The protein below binds the small molecule below.
Small molecule (SMILES): Nc1ncnc2c1ncn2[C@@H]1O[C@H](COP(=O)(O)OP(=O)(O)OP(O)(O)=S)[C@@H](O)[C@H]1O

Sequence of chain 1.D:
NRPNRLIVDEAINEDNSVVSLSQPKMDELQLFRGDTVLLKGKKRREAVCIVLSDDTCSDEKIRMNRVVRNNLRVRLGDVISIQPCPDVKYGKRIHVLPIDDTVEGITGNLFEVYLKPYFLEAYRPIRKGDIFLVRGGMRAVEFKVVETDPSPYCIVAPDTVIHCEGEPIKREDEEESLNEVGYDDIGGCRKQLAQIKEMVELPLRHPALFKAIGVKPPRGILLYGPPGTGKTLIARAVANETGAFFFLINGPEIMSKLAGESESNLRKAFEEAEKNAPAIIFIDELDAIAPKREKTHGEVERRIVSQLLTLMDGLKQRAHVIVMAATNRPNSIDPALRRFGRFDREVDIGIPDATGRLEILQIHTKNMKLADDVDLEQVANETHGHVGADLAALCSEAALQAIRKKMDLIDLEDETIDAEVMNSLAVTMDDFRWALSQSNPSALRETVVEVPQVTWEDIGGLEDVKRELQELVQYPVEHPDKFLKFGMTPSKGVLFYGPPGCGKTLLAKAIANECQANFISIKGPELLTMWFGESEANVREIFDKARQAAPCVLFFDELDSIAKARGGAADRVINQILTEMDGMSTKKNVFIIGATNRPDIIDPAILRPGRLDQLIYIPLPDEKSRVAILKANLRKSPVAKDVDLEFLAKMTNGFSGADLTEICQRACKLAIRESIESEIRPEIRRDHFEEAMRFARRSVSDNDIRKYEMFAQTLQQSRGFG

Sequence of chain 1.E:
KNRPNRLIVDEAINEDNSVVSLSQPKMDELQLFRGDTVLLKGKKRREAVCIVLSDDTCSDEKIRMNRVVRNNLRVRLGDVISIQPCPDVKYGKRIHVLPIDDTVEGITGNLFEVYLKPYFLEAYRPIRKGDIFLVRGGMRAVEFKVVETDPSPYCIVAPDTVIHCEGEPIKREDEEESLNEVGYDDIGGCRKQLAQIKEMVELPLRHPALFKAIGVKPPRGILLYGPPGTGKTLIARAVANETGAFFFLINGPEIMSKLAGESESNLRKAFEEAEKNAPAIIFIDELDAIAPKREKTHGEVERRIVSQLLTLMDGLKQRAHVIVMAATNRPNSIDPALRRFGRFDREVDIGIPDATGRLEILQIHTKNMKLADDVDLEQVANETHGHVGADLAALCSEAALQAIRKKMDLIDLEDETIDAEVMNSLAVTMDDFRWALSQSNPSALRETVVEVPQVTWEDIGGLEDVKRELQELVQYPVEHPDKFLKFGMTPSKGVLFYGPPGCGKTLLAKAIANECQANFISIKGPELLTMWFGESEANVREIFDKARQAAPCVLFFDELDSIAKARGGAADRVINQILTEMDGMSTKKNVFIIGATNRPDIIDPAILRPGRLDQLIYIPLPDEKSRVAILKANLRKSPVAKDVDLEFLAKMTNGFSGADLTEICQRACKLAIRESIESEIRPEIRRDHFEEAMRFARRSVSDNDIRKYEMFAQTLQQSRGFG

Binding-site contacts:
Ligand atom O3G contacts residue ARG745 of chain 1.E at 2.8 Å (salt-bridge).
Ligand atom C1' contacts residue THR687 of chain 1.D at 3.5 Å.
Ligand atom C4 contacts residue LEU525 of chain 1.D at 3.4 Å (hydrophobic).
Ligand atom N1 contacts residue ILE655 of chain 1.D at 3.5 Å.
Ligand atom O2A contacts residue MG1 of chain 1.Y at 2.1 Å.
Ligand atom O1A contacts residue GLY522 of chain 1.D at 3.2 Å.
Ligand atom C8 contacts residue GLY520 of chain 1.D at 3.5 Å.
Ligand atom O2A contacts residue THR524 of chain 1.D at 3.0 Å (h-bond).
Ligand atom O3B contacts residue GLY520 of chain 1.D at 2.6 Å (h-bond).
Ligand atom PA contacts residue GLY522 of chain 1.D at 3.6 Å.
Ligand atom N1 contacts residue ASP477 of chain 1.D at 3.4 Å (salt-bridge).
Ligand atom O3G contacts residue ASN623 of chain 1.D at 3.4 Å (h-bond).
Ligand atom S1G contacts residue ARG745 of chain 1.E at 3.0 Å (salt-bridge).
Ligand atom O3A contacts residue CYS521 of chain 1.D at 3.5 Å (h-bond).
Ligand atom N1 contacts residue GLY479 of chain 1.D at 3.2 Å (h-bond).
Ligand atom O1A contacts residue LEU525 of chain 1.D at 2.8 Å (h-bond).
Ligand atom O1A contacts residue LYS523 of chain 1.D at 3.3 Å (salt-bridge).
Ligand atom O3A contacts residue GLY522 of chain 1.D at 2.8 Å (h-bond).
Ligand atom O3A contacts residue LYS523 of chain 1.D at 3.1 Å (salt-bridge).
Ligand atom N6 contacts residue GLY479 of chain 1.D at 3.3 Å (h-bond).
Ligand atom PB contacts residue MG1 of chain 1.Y at 3.3 Å.
Ligand atom O3G contacts residue PRO519 of chain 1.D at 3.6 Å.
Ligand atom O2G contacts residue MG1 of chain 1.Y at 2.0 Å.
Ligand atom O3G contacts residue GLY520 of chain 1.D at 3.5 Å (h-bond).
Ligand atom S1G contacts residue PRO635 of chain 1.E at 3.5 Å.
Ligand atom O1B contacts residue CYS521 of chain 1.D at 3.5 Å (h-bond).
Ligand atom N7 contacts residue CYS521 of chain 1.D at 3.3 Å.
Ligand atom O2B contacts residue MG1 of chain 1.Y at 2.0 Å.
Ligand atom C2 contacts residue ASP477 of chain 1.D at 3.1 Å.
Ligand atom O1B contacts residue LYS523 of chain 1.D at 2.7 Å (salt-bridge).
Ligand atom O2' contacts residue THR687 of chain 1.D at 2.9 Å (h-bond).
Ligand atom PG contacts residue GLY520 of chain 1.D at 3.5 Å.
Ligand atom PG contacts residue MG1 of chain 1.Y at 3.4 Å.
Ligand atom C8 contacts residue GLY522 of chain 1.D at 3.6 Å.
Ligand atom O1A contacts residue THR524 of chain 1.D at 2.8 Å (h-bond).
Ligand atom PA contacts residue MG1 of chain 1.Y at 3.4 Å.
Ligand atom N7 contacts residue GLY522 of chain 1.D at 3.3 Å (h-bond).
Ligand atom O2B contacts residue THR524 of chain 1.D at 3.1 Å (h-bond).
Ligand atom PG contacts residue ARG745 of chain 1.E at 3.5 Å.
Ligand atom C8 contacts residue GLY683 of chain 1.D at 3.6 Å.